A small-molecule ligand and the protein it binds are described below.
Small molecule (SMILES): CC(=O)N[C@H]1[C@H](O[C@H]2[C@H](O)[C@@H](NC(C)=O)CO[C@@H]2CO)O[C@H](CO)[C@@H](O[C@@H]2O[C@H](CO)[C@@H](O)[C@H](O)[C@@H]2O)[C@@H]1O

Sequence of chain 1.D:
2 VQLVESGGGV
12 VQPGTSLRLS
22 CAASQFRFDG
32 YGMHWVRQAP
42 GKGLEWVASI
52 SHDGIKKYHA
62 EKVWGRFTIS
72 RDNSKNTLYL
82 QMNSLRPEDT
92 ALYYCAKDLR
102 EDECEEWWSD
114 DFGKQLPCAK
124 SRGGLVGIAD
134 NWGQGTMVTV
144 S

Binding-site contacts:
Ligand atom C2 contacts residue ASN121 of chain 1.C at 2.5 Å.
Ligand atom O5 contacts residue ASN121 of chain 1.C at 2.4 Å (h-bond).
Ligand atom O7 contacts residue SER119 of chain 1.C at 3.9 Å.
Ligand atom C5 contacts residue ASN121 of chain 1.C at 3.7 Å.
Ligand atom O7 contacts residue PHE120 of chain 1.C at 4.3 Å.
Ligand atom C6 contacts residue GLN118 of chain 1.D at 4.5 Å.
Ligand atom O7 contacts residue GLN118 of chain 1.D at 3.4 Å.
Ligand atom O6 contacts residue LYS130 of chain 1.C at 3.9 Å.
Ligand atom C3 contacts residue ASN121 of chain 1.C at 3.8 Å.
Ligand atom C8 contacts residue TRP108 of chain 1.D at 4.1 Å (hydrophobic).
Ligand atom C5 contacts residue LYS130 of chain 1.C at 3.7 Å.
Ligand atom C1 contacts residue LYS130 of chain 1.C at 3.5 Å.
Ligand atom C4 contacts residue ASN121 of chain 1.C at 4.2 Å.
Ligand atom C7 contacts residue THR96 of chain 1.C at 4.0 Å.
Ligand atom O7 contacts residue ASN98 of chain 1.C at 4.4 Å.
Ligand atom C8 contacts residue ASN121 of chain 1.C at 4.1 Å.
Ligand atom O7 contacts residue THR96 of chain 1.C at 3.3 Å (h-bond).
Ligand atom C1 contacts residue ASN121 of chain 1.C at 1.4 Å.
Ligand atom C6 contacts residue LYS130 of chain 1.C at 3.7 Å.
Ligand atom C5 contacts residue GLN118 of chain 1.D at 4.1 Å.
Ligand atom O6 contacts residue TRP108 of chain 1.D at 3.5 Å (h-bond).
Ligand atom C7 contacts residue ASN121 of chain 1.C at 3.7 Å.
Ligand atom N2 contacts residue ASN121 of chain 1.C at 2.9 Å (h-bond).
Ligand atom C8 contacts residue THR96 of chain 1.C at 3.5 Å.
Ligand atom O5 contacts residue LYS130 of chain 1.C at 2.8 Å (salt-bridge).

Sequence of chain 1.C:
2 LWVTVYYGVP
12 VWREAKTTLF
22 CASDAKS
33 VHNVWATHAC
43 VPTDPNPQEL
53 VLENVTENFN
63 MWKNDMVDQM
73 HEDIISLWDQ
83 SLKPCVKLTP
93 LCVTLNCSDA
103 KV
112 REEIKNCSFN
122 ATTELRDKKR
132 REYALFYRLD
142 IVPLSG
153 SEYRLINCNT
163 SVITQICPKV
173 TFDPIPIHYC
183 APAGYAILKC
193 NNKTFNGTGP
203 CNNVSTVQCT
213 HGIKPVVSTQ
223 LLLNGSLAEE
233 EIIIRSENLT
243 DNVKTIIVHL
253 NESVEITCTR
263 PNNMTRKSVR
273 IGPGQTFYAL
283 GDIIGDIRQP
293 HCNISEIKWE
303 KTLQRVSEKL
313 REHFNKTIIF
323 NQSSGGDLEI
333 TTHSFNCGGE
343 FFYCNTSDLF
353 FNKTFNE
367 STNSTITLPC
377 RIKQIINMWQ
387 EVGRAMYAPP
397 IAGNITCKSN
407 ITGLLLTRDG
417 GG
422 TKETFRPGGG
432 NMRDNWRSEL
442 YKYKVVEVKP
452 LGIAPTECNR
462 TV